Binding-site contacts:
Ligand atom O7 contacts residue THR254 of chain 1.B at 4.5 Å.
Ligand atom O5 contacts residue TRP161 of chain 1.B at 3.9 Å.
Ligand atom C2 contacts residue ASN255 of chain 1.B at 2.5 Å.
Ligand atom C7 contacts residue ASN255 of chain 1.B at 3.6 Å.
Ligand atom C4 contacts residue ASN255 of chain 1.B at 4.2 Å.
Ligand atom C8 contacts residue VAL253 of chain 1.B at 4.5 Å (hydrophobic).
Ligand atom C6 contacts residue TRP161 of chain 1.B at 4.2 Å (hydrophobic).
Ligand atom O7 contacts residue ASN255 of chain 1.B at 3.4 Å (h-bond).
Ligand atom C5 contacts residue TRP161 of chain 1.B at 3.7 Å (hydrophobic).
Ligand atom C1 contacts residue ASN255 of chain 1.B at 1.4 Å.
Ligand atom C3 contacts residue TRP161 of chain 1.B at 4.4 Å (hydrophobic).
Ligand atom C1 contacts residue TRP161 of chain 1.B at 3.7 Å (hydrophobic).
Ligand atom N2 contacts residue ASN255 of chain 1.B at 2.9 Å (h-bond).
Ligand atom O5 contacts residue ASN255 of chain 1.B at 2.4 Å (h-bond).
Ligand atom C3 contacts residue ASN255 of chain 1.B at 3.8 Å.
Ligand atom C5 contacts residue ASN255 of chain 1.B at 3.7 Å.

Sequence of chain 1.B:
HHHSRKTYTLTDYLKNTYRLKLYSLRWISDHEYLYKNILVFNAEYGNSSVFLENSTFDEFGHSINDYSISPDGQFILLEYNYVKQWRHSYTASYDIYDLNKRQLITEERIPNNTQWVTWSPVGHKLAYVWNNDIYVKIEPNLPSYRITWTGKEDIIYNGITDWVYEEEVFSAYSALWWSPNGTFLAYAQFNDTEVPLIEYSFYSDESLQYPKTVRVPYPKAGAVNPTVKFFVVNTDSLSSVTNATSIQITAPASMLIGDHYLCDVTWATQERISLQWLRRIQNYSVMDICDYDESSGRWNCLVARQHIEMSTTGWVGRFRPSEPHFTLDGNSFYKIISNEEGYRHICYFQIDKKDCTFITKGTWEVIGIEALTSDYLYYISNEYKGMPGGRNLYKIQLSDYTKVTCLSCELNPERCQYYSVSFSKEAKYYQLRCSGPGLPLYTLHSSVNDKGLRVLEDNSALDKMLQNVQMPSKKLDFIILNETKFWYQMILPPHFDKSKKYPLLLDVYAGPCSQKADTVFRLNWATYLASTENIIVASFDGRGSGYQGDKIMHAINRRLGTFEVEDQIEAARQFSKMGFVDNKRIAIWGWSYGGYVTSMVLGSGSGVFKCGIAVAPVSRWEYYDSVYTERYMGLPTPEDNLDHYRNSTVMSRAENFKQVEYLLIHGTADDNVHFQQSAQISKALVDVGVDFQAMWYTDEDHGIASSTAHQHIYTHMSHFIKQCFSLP

The protein below binds the small molecule below.
Small molecule (SMILES): CC(=O)N[C@@H]1[C@@H](O)[C@H](O)[C@@H](CO)O[C@H]1O